Binding-site contacts:
Ligand atom C5 contacts residue ASN714 of chain 1.C at 3.7 Å.
Ligand atom C7 contacts residue ASN714 of chain 1.C at 3.5 Å.
Ligand atom O7 contacts residue GLN1068 of chain 1.C at 4.3 Å.
Ligand atom C7 contacts residue LEU919 of chain 1.C at 3.6 Å (hydrophobic).
Ligand atom N2 contacts residue ASN714 of chain 1.C at 2.9 Å (h-bond).
Ligand atom C4 contacts residue ASN714 of chain 1.C at 4.2 Å.
Ligand atom C8 contacts residue LEU919 of chain 1.C at 3.8 Å (hydrophobic).
Ligand atom O7 contacts residue ASN714 of chain 1.C at 3.8 Å.
Ligand atom N2 contacts residue LEU919 of chain 1.C at 4.4 Å.
Ligand atom O5 contacts residue ASN714 of chain 1.C at 2.4 Å (h-bond).
Ligand atom O7 contacts residue LEU919 of chain 1.C at 3.4 Å.
Ligand atom C5 contacts residue GLN923 of chain 1.C at 4.3 Å.
Ligand atom C1 contacts residue ASN714 of chain 1.C at 1.4 Å.
Ligand atom C3 contacts residue LEU919 of chain 1.C at 4.3 Å (hydrophobic).
Ligand atom O4 contacts residue LEU919 of chain 1.C at 4.1 Å.
Ligand atom C3 contacts residue ASN714 of chain 1.C at 3.8 Å.
Ligand atom C2 contacts residue ASN714 of chain 1.C at 2.5 Å.

This small molecule binds to this protein.
Small molecule (SMILES): CC(=O)N[C@H]1[C@H](O[C@H]2[C@H](O)[C@@H](NC(C)=O)CO[C@@H]2CO)O[C@H](CO)[C@@H](O)[C@@H]1O

Sequence of chain 1.C:
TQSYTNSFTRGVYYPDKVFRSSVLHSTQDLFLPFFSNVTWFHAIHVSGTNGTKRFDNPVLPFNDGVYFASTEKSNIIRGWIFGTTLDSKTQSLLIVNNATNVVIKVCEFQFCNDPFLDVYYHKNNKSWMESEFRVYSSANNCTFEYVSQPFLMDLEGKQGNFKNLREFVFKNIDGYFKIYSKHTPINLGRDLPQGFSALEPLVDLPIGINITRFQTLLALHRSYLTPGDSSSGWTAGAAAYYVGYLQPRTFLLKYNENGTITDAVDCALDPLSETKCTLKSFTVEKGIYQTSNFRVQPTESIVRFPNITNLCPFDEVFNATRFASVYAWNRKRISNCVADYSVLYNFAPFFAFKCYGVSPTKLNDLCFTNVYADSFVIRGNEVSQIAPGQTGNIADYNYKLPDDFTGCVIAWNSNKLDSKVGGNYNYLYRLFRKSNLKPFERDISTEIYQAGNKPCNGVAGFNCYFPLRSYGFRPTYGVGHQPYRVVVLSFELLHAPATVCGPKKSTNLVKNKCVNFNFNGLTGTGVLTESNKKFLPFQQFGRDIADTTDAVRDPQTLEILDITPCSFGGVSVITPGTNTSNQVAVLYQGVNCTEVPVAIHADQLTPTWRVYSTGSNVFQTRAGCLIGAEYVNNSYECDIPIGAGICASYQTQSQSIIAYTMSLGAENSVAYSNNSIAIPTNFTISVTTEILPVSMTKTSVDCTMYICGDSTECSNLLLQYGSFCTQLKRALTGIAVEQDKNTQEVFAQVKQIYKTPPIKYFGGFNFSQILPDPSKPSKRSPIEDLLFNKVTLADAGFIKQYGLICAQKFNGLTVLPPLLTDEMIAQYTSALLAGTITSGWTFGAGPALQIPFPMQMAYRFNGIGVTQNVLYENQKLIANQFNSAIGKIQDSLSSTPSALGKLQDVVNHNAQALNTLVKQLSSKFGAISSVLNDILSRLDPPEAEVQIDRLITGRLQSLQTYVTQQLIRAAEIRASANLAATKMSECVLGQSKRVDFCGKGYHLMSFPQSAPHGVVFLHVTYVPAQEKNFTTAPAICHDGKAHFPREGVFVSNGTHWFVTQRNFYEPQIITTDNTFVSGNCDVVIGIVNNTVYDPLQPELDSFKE